Binding-site contacts:
Ligand atom CB contacts residue TYR44 of chain 1.A at 3.5 Å (hydrophobic).
Ligand atom NE2 contacts residue THR80 of chain 1.A at 4.2 Å.
Ligand atom C contacts residue TRP69 of chain 1.A at 4.0 Å (hydrophobic).
Ligand atom CD contacts residue TRP110 of chain 1.D at 4.1 Å (hydrophobic).
Ligand atom CA contacts residue TRP69 of chain 1.A at 3.9 Å (hydrophobic).
Ligand atom O contacts residue TRP69 of chain 1.A at 4.1 Å.
Ligand atom CB contacts residue TRP69 of chain 1.A at 3.9 Å (hydrophobic).
Ligand atom O contacts residue SER17 of chain 1.A at 3.3 Å (h-bond).
Ligand atom C contacts residue ARG74 of chain 1.A at 3.6 Å.
Ligand atom CB contacts residue VAL37 of chain 1.A at 3.6 Å (hydrophobic).
Ligand atom CA contacts residue SER35 of chain 1.A at 3.8 Å.
Ligand atom NE2 contacts residue SER78 of chain 1.A at 3.1 Å (h-bond).
Ligand atom CG contacts residue TYR44 of chain 1.A at 3.2 Å (hydrophobic).
Ligand atom NE2 contacts residue TRP98 of chain 1.A at 3.5 Å.
Ligand atom CD2 contacts residue SER78 of chain 1.A at 4.0 Å.
Ligand atom CE1 contacts residue TRP69 of chain 1.A at 3.6 Å (hydrophobic).
Ligand atom CD contacts residue ALA76 of chain 1.A at 4.2 Å (hydrophobic).
Ligand atom N contacts residue TRP69 of chain 1.A at 4.1 Å.
Ligand atom N contacts residue ARG74 of chain 1.A at 4.0 Å.
Ligand atom CG contacts residue TRP69 of chain 1.A at 3.9 Å (hydrophobic).
Ligand atom SG contacts residue TRP110 of chain 1.D at 3.5 Å.
Ligand atom NE2 contacts residue TRP69 of chain 1.A at 3.8 Å.
Ligand atom CE1 contacts residue SER78 of chain 1.A at 4.0 Å.
Ligand atom OE1 contacts residue THR80 of chain 1.A at 2.5 Å (h-bond).
Ligand atom CB contacts residue TRP69 of chain 1.A at 3.4 Å (hydrophobic).
Ligand atom O contacts residue ARG74 of chain 1.A at 3.5 Å (salt-bridge).
Ligand atom OE1 contacts residue TRP69 of chain 1.A at 3.6 Å.
Ligand atom OE1 contacts residue LEU100 of chain 1.A at 3.6 Å.
Ligand atom CB contacts residue TRP110 of chain 1.D at 3.7 Å (hydrophobic).
Ligand atom O contacts residue SER35 of chain 1.A at 3.8 Å.
Ligand atom NE2 contacts residue TRP110 of chain 1.D at 4.0 Å.
Ligand atom CD contacts residue TRP69 of chain 1.A at 4.1 Å (hydrophobic).
Ligand atom CB contacts residue ASN39 of chain 1.A at 4.1 Å.
Ligand atom C contacts residue SER35 of chain 1.A at 4.1 Å.
Ligand atom NE2 contacts residue LEU100 of chain 1.A at 3.9 Å.
Ligand atom CA contacts residue ARG74 of chain 1.A at 3.9 Å.
Ligand atom O contacts residue ARG74 of chain 1.A at 2.8 Å (salt-bridge).
Ligand atom CB contacts residue TRP110 of chain 1.D at 4.1 Å (hydrophobic).
Ligand atom CD contacts residue THR80 of chain 1.A at 3.7 Å.
Ligand atom CB contacts residue TRP110 of chain 1.D at 4.1 Å (hydrophobic).

Sequence of chain 1.D:
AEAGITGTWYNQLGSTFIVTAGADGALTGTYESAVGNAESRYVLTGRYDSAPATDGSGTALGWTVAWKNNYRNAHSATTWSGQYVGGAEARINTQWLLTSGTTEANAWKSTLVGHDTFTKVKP

A protein and the small-molecule ligand that binds it are described below.
Small molecule (SMILES): C[C@@H]1NC(=O)CNC(=O)[C@@H]2CSSC[C@H](N)C(=O)N[C@@H](CSSC[C@@H](C(=O)O)NC(=O)[C@H](CO)NC(=O)[C@H](Cc3ccc(O)cc3)NC(=O)[C@H](C)NC1=O)C(=O)N[C@@H](CC1=NC=NC1)C(=O)N1CCC[C@H]1C(=O)N[C@@H](CCC(N)=O)C(=O)N2

Sequence of chain 1.A:
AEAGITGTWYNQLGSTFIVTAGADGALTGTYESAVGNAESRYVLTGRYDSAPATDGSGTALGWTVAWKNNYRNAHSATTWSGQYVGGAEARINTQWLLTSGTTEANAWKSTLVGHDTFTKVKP